Sequence of chain 1.A:
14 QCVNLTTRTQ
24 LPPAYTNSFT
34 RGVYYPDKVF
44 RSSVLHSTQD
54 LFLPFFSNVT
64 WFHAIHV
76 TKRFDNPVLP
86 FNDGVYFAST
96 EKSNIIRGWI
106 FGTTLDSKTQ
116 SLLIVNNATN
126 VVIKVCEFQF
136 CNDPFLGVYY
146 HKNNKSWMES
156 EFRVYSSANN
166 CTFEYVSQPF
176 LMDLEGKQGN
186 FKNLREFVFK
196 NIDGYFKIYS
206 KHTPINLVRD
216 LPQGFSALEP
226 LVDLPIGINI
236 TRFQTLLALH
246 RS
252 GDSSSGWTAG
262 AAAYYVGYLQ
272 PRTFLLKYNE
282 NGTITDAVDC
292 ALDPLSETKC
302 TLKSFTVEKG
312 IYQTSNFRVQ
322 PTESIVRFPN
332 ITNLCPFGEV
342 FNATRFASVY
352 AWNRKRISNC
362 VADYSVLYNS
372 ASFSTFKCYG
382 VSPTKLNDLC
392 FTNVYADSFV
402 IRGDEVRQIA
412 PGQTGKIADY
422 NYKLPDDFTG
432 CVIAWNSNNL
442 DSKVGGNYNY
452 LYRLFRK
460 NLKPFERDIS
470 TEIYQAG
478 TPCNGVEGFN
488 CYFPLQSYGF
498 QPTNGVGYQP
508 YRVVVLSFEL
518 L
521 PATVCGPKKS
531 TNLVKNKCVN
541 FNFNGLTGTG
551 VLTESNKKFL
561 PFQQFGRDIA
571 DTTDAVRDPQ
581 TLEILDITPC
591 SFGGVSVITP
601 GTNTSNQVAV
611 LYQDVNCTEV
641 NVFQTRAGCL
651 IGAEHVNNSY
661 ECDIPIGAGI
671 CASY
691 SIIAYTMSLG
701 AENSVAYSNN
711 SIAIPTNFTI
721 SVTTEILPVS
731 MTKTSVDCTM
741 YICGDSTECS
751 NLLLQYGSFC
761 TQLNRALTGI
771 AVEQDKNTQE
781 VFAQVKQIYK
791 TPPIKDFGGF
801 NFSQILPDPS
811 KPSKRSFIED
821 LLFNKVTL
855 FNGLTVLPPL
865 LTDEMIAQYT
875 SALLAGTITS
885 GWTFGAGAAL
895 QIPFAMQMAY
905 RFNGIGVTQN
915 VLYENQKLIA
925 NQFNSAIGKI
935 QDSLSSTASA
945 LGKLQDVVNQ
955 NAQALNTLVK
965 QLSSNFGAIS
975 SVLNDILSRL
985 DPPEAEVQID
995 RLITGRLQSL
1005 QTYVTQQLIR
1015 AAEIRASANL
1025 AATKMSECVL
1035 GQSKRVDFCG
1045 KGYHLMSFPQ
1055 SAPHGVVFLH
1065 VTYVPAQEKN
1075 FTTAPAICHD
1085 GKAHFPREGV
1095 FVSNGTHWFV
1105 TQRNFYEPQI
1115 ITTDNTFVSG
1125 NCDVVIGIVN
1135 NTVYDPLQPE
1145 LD

Sequence of chain 1.C:
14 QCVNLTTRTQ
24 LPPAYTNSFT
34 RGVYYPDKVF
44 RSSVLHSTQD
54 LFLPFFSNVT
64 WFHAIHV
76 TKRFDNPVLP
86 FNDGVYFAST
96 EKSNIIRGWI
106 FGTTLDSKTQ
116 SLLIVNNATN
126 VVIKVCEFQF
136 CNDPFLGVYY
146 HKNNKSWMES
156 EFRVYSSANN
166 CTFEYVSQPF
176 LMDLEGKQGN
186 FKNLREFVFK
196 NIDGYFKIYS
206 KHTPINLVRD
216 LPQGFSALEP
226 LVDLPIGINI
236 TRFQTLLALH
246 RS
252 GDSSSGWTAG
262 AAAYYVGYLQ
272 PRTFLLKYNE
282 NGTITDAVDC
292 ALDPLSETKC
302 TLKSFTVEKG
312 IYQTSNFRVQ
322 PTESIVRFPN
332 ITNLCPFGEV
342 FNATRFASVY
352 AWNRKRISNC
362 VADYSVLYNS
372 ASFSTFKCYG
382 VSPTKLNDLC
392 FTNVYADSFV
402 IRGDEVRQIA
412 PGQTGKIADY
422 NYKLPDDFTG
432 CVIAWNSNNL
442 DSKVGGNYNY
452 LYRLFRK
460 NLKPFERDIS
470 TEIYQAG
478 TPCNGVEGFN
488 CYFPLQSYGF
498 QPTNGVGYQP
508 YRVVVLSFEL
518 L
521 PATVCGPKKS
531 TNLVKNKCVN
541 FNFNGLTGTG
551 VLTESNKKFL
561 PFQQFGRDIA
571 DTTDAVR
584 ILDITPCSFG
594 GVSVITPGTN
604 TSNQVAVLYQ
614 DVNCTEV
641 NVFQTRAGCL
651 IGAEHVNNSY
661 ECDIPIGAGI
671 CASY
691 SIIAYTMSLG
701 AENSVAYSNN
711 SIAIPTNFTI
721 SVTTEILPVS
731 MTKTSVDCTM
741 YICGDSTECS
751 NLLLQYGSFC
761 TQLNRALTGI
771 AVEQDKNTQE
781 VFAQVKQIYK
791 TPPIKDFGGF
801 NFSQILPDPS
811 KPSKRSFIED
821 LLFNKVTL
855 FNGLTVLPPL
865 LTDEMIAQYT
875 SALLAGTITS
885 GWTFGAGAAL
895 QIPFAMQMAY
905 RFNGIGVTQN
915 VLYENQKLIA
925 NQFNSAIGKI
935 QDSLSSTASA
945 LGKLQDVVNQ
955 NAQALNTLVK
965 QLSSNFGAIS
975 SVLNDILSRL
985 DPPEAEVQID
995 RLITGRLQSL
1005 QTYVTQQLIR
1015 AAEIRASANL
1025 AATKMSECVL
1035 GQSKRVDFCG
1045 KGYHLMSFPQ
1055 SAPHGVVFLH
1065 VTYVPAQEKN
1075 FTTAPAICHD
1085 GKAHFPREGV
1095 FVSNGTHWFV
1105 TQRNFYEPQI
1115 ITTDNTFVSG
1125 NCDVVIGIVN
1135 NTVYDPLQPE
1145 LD

A protein and the small-molecule ligand that binds it are described below.
Small molecule (SMILES): CC(=O)N[C@@H]1[C@@H](O)[C@H](O)[C@@H](CO)O[C@H]1O

Binding-site contacts:
Ligand atom C7 contacts residue ASN709 of chain 1.C at 3.1 Å.
Ligand atom O7 contacts residue GLY1131 of chain 1.C at 4.3 Å.
Ligand atom C8 contacts residue ASN710 of chain 1.C at 3.6 Å.
Ligand atom C8 contacts residue GLY1131 of chain 1.C at 3.6 Å.
Ligand atom C1 contacts residue ASN710 of chain 1.C at 4.4 Å.
Ligand atom C8 contacts residue ASN709 of chain 1.C at 4.3 Å.
Ligand atom C1 contacts residue ASN709 of chain 1.C at 1.4 Å.
Ligand atom C4 contacts residue ASN709 of chain 1.C at 4.2 Å.
Ligand atom C2 contacts residue ASN709 of chain 1.C at 2.4 Å.
Ligand atom O5 contacts residue ASN709 of chain 1.C at 2.4 Å (h-bond).
Ligand atom C7 contacts residue ASN710 of chain 1.C at 4.2 Å.
Ligand atom O6 contacts residue ASP796 of chain 1.A at 4.0 Å.
Ligand atom C3 contacts residue ASN709 of chain 1.C at 3.8 Å.
Ligand atom N2 contacts residue ASN710 of chain 1.C at 3.7 Å.
Ligand atom C5 contacts residue ASN709 of chain 1.C at 3.7 Å.
Ligand atom O5 contacts residue ASP796 of chain 1.A at 4.3 Å.
Ligand atom O7 contacts residue ASN709 of chain 1.C at 3.0 Å (h-bond).
Ligand atom C7 contacts residue GLY1131 of chain 1.C at 4.1 Å.
Ligand atom N2 contacts residue ASN709 of chain 1.C at 2.9 Å (h-bond).